This small molecule binds to this protein.
Small molecule (SMILES): Nc1ncnc2c1ncn2[C@@H]1O[C@H](CO[P](=O)(O)O[P](=O)(O)CP(=O)(O)O)[C@@H](O)[C@H]1O

Binding-site contacts:
Ligand atom O2' contacts residue LYS198 of chain 1.F at 3.3 Å.
Ligand atom C6 contacts residue GLN183 of chain 1.F at 3.6 Å.
Ligand atom O3G contacts residue ASN333 of chain 1.F at 2.9 Å (h-bond).
Ligand atom O2G contacts residue ARG222 of chain 1.F at 3.4 Å (salt-bridge).
Ligand atom C6 contacts residue LYS184 of chain 1.F at 3.8 Å.
Ligand atom N7 contacts residue GLN183 of chain 1.F at 3.2 Å (h-bond).
Ligand atom C2 contacts residue TYR185 of chain 1.F at 3.7 Å (hydrophobic).
Ligand atom C2 contacts residue LYS198 of chain 1.F at 3.2 Å.
Ligand atom O2A contacts residue LYS74 of chain 1.F at 3.5 Å.
Ligand atom C6 contacts residue ILE148 of chain 1.F at 3.8 Å (hydrophobic).
Ligand atom N1 contacts residue LEU186 of chain 1.F at 3.1 Å (h-bond).
Ligand atom O2G contacts residue ASN333 of chain 1.F at 3.8 Å.
Ligand atom C5 contacts residue GLN183 of chain 1.F at 3.7 Å.
Ligand atom N7 contacts residue ILE148 of chain 1.F at 3.6 Å.
Ligand atom O1B contacts residue GLU331 of chain 1.F at 2.8 Å (salt-bridge).
Ligand atom C4' contacts residue ASN242 of chain 1.F at 3.8 Å.
Ligand atom N6 contacts residue GLN183 of chain 1.F at 2.9 Å (h-bond).
Ligand atom N3 contacts residue LYS198 of chain 1.F at 2.8 Å (salt-bridge).
Ligand atom PG contacts residue GLU331 of chain 1.F at 3.7 Å.
Ligand atom C3B contacts residue ASN242 of chain 1.F at 3.2 Å.
Ligand atom O2' contacts residue THR241 of chain 1.F at 3.7 Å.
Ligand atom O3G contacts residue GLU331 of chain 1.F at 2.3 Å (salt-bridge).
Ligand atom N6 contacts residue ILE148 of chain 1.F at 3.5 Å.
Ligand atom PB contacts residue MG1 of chain 1.X at 3.6 Å.
Ligand atom N7 contacts residue LYS150 of chain 1.F at 3.2 Å (salt-bridge).
Ligand atom O2G contacts residue ASP318 of chain 1.F at 2.5 Å (salt-bridge).
Ligand atom C8 contacts residue ILE148 of chain 1.F at 3.5 Å (hydrophobic).
Ligand atom N1 contacts residue TYR185 of chain 1.F at 3.6 Å.
Ligand atom N6 contacts residue LYS184 of chain 1.F at 2.9 Å (salt-bridge).
Ligand atom O1B contacts residue MG1 of chain 1.X at 2.3 Å.
Ligand atom C3' contacts residue THR241 of chain 1.F at 3.5 Å.
Ligand atom O2' contacts residue HIS239 of chain 1.F at 3.3 Å (h-bond).
Ligand atom C8 contacts residue LYS150 of chain 1.F at 3.6 Å.
Ligand atom O3G contacts residue MG1 of chain 1.X at 2.3 Å.
Ligand atom C2 contacts residue LEU186 of chain 1.F at 3.6 Å (hydrophobic).
Ligand atom O1B contacts residue LYS74 of chain 1.F at 3.3 Å (salt-bridge).
Ligand atom O1A contacts residue GLU331 of chain 1.F at 3.7 Å.
Ligand atom N3 contacts residue TYR185 of chain 1.F at 3.7 Å.
Ligand atom O3' contacts residue THR241 of chain 1.F at 2.1 Å (h-bond).
Ligand atom O2A contacts residue LYS150 of chain 1.F at 3.3 Å.

Sequence of chain 1.F:
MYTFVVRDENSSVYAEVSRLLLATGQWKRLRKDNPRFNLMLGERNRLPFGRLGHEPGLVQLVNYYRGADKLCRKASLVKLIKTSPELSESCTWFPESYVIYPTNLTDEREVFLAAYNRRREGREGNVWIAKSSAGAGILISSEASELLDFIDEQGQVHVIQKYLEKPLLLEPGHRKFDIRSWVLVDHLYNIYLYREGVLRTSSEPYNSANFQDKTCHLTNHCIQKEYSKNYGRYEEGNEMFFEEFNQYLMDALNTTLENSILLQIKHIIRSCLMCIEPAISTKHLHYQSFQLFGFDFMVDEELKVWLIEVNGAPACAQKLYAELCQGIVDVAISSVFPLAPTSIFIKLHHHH